Sequence of chain 2.C:
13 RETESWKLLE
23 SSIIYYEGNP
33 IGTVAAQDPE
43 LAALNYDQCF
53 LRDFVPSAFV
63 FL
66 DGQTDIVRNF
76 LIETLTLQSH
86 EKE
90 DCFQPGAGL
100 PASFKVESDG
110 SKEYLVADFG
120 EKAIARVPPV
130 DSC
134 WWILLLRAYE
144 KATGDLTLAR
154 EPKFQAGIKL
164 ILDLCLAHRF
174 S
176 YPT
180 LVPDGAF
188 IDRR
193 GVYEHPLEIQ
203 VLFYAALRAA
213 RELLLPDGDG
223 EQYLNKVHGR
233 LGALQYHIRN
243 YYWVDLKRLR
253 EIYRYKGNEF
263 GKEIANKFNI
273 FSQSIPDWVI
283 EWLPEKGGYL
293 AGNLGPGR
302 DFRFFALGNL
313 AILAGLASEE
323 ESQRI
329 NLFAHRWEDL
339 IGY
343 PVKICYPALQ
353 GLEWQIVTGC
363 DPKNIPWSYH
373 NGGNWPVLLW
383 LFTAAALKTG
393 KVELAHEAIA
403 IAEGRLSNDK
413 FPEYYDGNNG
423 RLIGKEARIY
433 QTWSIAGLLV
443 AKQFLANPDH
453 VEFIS

Binding-site contacts:
Ligand atom C3 contacts residue TYR371 of chain 2.C at 3.6 Å (hydrophobic).
Ligand atom C1 contacts residue ASN47 of chain 2.C at 3.4 Å.
Ligand atom C6 contacts residue ASN47 of chain 2.C at 4.2 Å.
Ligand atom C1 contacts residue TYR48 of chain 2.C at 3.4 Å (hydrophobic).
Ligand atom O6 contacts residue ILE123 of chain 2.C at 3.0 Å (h-bond).
Ligand atom C6 contacts residue ILE123 of chain 2.C at 3.6 Å (hydrophobic).
Ligand atom C4 contacts residue ASP189 of chain 2.C at 3.5 Å.
Ligand atom O6 contacts residue PHE262 of chain 2.B at 4.3 Å.
Ligand atom O2 contacts residue ASP189 of chain 2.C at 2.4 Å (salt-bridge).
Ligand atom C3 contacts residue ASP189 of chain 2.C at 3.5 Å.
Ligand atom C2 contacts residue ASP189 of chain 2.C at 3.3 Å.
Ligand atom O3 contacts residue HIS372 of chain 2.C at 3.8 Å.
Ligand atom O1 contacts residue ASN47 of chain 2.C at 2.7 Å (h-bond).
Ligand atom C4 contacts residue ARG190 of chain 2.C at 3.9 Å.
Ligand atom C1 contacts residue TYR371 of chain 2.C at 3.9 Å (hydrophobic).
Ligand atom C4 contacts residue ILE123 of chain 2.C at 4.3 Å (hydrophobic).
Ligand atom O4 contacts residue ASP189 of chain 2.C at 4.2 Å.
Ligand atom C6 contacts residue VAL126 of chain 2.C at 4.1 Å (hydrophobic).
Ligand atom O1 contacts residue ILE123 of chain 2.C at 4.2 Å.
Ligand atom C2 contacts residue TYR371 of chain 2.C at 3.9 Å (hydrophobic).
Ligand atom O6 contacts residue ALA122 of chain 2.C at 3.4 Å.
Ligand atom C2 contacts residue ASN47 of chain 2.C at 4.0 Å.
Ligand atom C6 contacts residue ASP189 of chain 2.C at 3.9 Å.
Ligand atom O1 contacts residue TYR48 of chain 2.C at 3.5 Å.
Ligand atom O3 contacts residue ASP189 of chain 2.C at 2.7 Å (salt-bridge).
Ligand atom C5 contacts residue ASN47 of chain 2.C at 3.8 Å.
Ligand atom C5 contacts residue ASP189 of chain 2.C at 3.8 Å.
Ligand atom O2 contacts residue GOL1 of chain 2.I at 3.4 Å.
Ligand atom O5 contacts residue ASN47 of chain 2.C at 3.0 Å (h-bond).
Ligand atom O5 contacts residue ASP189 of chain 2.C at 3.4 Å (salt-bridge).
Ligand atom O1 contacts residue LEU46 of chain 2.C at 3.7 Å.
Ligand atom C3 contacts residue ARG190 of chain 2.C at 4.0 Å.
Ligand atom O3 contacts residue TYR371 of chain 2.C at 2.6 Å (h-bond).
Ligand atom O2 contacts residue TYR371 of chain 2.C at 3.7 Å.
Ligand atom O6 contacts residue ASN47 of chain 2.C at 3.5 Å (h-bond).
Ligand atom O4 contacts residue ILE123 of chain 2.C at 3.6 Å.
Ligand atom O4 contacts residue ARG190 of chain 2.C at 2.7 Å (salt-bridge).
Ligand atom C6 contacts residue ALA122 of chain 2.C at 4.3 Å (hydrophobic).
Ligand atom O3 contacts residue ARG190 of chain 2.C at 3.5 Å.
Ligand atom C5 contacts residue ILE123 of chain 2.C at 3.9 Å (hydrophobic).

The small molecule below binds the protein below.
Small molecule (SMILES): OC[C@H]1O[C@](O)(CO)[C@@H](O)[C@@H]1O

Sequence of chain 2.B:
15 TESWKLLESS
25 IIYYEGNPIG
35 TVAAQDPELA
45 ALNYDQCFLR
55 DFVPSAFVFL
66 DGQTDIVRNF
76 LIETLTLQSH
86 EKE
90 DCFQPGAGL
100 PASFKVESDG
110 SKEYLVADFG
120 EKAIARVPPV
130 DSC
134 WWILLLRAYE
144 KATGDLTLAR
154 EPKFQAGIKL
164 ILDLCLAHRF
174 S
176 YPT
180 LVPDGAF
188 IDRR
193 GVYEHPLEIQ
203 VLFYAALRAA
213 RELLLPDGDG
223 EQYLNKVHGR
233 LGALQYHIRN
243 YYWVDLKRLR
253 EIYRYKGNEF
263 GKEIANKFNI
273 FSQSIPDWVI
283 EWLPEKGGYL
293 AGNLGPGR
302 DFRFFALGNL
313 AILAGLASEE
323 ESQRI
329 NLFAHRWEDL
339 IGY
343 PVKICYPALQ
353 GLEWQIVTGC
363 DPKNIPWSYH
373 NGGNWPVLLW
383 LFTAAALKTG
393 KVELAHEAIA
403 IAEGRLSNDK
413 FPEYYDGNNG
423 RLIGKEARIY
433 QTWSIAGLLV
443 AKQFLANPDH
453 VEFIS